A small-molecule ligand and the protein it binds are described below.
Small molecule (SMILES): CC(=O)N[C@@H]1[C@@H](O)[C@H](O)[C@@H](CO)O[C@H]1O

Binding-site contacts:
Ligand atom C1 contacts residue THR160 of chain 27.A at 3.0 Å.
Ligand atom C3 contacts residue THR160 of chain 27.A at 3.9 Å.
Ligand atom O5 contacts residue THR160 of chain 27.A at 3.2 Å.
Ligand atom C3 contacts residue ASN154 of chain 27.A at 3.9 Å.
Ligand atom C8 contacts residue VAL153 of chain 27.A at 4.4 Å (hydrophobic).
Ligand atom O3 contacts residue THR160 of chain 27.A at 4.3 Å.
Ligand atom C5 contacts residue ASN154 of chain 27.A at 3.8 Å.
Ligand atom O6 contacts residue HIS158 of chain 27.A at 3.4 Å (h-bond).
Ligand atom N2 contacts residue ASN154 of chain 27.A at 3.0 Å (h-bond).
Ligand atom N2 contacts residue THR160 of chain 27.A at 3.5 Å.
Ligand atom O7 contacts residue ASN154 of chain 27.A at 2.7 Å (h-bond).
Ligand atom C4 contacts residue ASN154 of chain 27.A at 4.3 Å.
Ligand atom C7 contacts residue THR160 of chain 27.A at 3.4 Å.
Ligand atom C6 contacts residue HIS158 of chain 27.A at 4.0 Å.
Ligand atom O5 contacts residue ASN154 of chain 27.A at 2.4 Å (h-bond).
Ligand atom O7 contacts residue ASP161 of chain 27.A at 3.7 Å.
Ligand atom C2 contacts residue THR160 of chain 27.A at 2.7 Å.
Ligand atom C4 contacts residue THR160 of chain 27.A at 3.6 Å.
Ligand atom O7 contacts residue THR160 of chain 27.A at 2.5 Å.
Ligand atom C5 contacts residue THR160 of chain 27.A at 3.7 Å.
Ligand atom C6 contacts residue THR160 of chain 27.A at 3.7 Å.
Ligand atom C8 contacts residue ILE152 of chain 27.A at 4.3 Å (hydrophobic).
Ligand atom C2 contacts residue ASN154 of chain 27.A at 2.5 Å.
Ligand atom C7 contacts residue ASN154 of chain 27.A at 3.0 Å.
Ligand atom O5 contacts residue HIS158 of chain 27.A at 3.8 Å.
Ligand atom C1 contacts residue ASN154 of chain 27.A at 1.6 Å.
Ligand atom C8 contacts residue ASN154 of chain 27.A at 4.1 Å.

Sequence of chain 27.A:
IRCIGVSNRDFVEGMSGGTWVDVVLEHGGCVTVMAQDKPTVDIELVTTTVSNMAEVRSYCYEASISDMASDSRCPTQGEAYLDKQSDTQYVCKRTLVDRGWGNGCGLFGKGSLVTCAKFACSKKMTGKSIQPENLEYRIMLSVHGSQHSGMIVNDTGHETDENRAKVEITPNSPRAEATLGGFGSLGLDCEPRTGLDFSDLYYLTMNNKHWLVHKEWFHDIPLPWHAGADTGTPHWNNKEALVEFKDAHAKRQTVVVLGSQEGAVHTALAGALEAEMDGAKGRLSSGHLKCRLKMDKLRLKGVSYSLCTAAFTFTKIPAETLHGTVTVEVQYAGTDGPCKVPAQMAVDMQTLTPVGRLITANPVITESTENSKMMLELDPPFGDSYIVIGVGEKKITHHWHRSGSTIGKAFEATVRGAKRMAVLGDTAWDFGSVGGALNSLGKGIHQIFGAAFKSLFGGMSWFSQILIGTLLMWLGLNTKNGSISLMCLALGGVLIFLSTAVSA